Sequence of chain 1.C:
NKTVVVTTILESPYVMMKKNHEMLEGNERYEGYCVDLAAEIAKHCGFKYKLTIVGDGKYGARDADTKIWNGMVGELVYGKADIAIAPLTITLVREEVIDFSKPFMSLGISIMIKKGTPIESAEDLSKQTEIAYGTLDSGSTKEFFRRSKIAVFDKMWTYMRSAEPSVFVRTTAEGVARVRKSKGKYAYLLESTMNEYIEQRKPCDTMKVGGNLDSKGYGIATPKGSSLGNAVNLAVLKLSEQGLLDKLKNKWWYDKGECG

This protein binds this small molecule.
Small molecule (SMILES): N[C@@H](CCC(=O)O)C(=O)O

Binding-site contacts:
Ligand atom OXT contacts residue TYR61 of chain 1.C at 3.6 Å.
Ligand atom CB contacts residue TYR61 of chain 1.C at 3.5 Å (hydrophobic).
Ligand atom N contacts residue GLU193 of chain 1.C at 2.8 Å (salt-bridge).
Ligand atom OE1 contacts residue LEU138 of chain 1.C at 4.0 Å.
Ligand atom C contacts residue SER142 of chain 1.C at 3.4 Å.
Ligand atom O contacts residue SER142 of chain 1.C at 2.8 Å (h-bond).
Ligand atom N contacts residue SER142 of chain 1.C at 4.1 Å.
Ligand atom C contacts residue THR91 of chain 1.C at 3.6 Å.
Ligand atom N contacts residue TYR61 of chain 1.C at 4.0 Å.
Ligand atom OE2 contacts residue THR143 of chain 1.C at 2.7 Å (h-bond).
Ligand atom CG contacts residue LEU138 of chain 1.C at 3.6 Å (hydrophobic).
Ligand atom CD contacts residue GLU193 of chain 1.C at 3.9 Å.
Ligand atom CD contacts residue LEU138 of chain 1.C at 3.9 Å (hydrophobic).
Ligand atom O contacts residue GLY141 of chain 1.C at 3.2 Å.
Ligand atom OE1 contacts residue SER142 of chain 1.C at 3.3 Å (h-bond).
Ligand atom O contacts residue ARG96 of chain 1.C at 2.8 Å (salt-bridge).
Ligand atom C contacts residue TYR61 of chain 1.C at 3.7 Å (hydrophobic).
Ligand atom OE1 contacts residue GLY141 of chain 1.C at 3.7 Å.
Ligand atom OE1 contacts residue THR143 of chain 1.C at 3.1 Å (h-bond).
Ligand atom CA contacts residue SER142 of chain 1.C at 3.3 Å.
Ligand atom CG contacts residue TYR61 of chain 1.C at 4.2 Å (hydrophobic).
Ligand atom CG contacts residue GLU193 of chain 1.C at 3.6 Å.
Ligand atom OXT contacts residue LEU90 of chain 1.C at 3.6 Å.
Ligand atom N contacts residue TYR220 of chain 1.C at 3.7 Å.
Ligand atom CD contacts residue THR143 of chain 1.C at 3.3 Å.
Ligand atom OXT contacts residue PRO89 of chain 1.C at 3.8 Å.
Ligand atom O contacts residue TYR61 of chain 1.C at 3.4 Å.
Ligand atom N contacts residue PRO89 of chain 1.C at 2.8 Å (h-bond).
Ligand atom OXT contacts residue ARG96 of chain 1.C at 2.8 Å (salt-bridge).
Ligand atom CA contacts residue TYR61 of chain 1.C at 4.0 Å (hydrophobic).
Ligand atom CB contacts residue LEU138 of chain 1.C at 3.9 Å (hydrophobic).
Ligand atom CA contacts residue PRO89 of chain 1.C at 4.0 Å (hydrophobic).
Ligand atom N contacts residue THR91 of chain 1.C at 2.9 Å (h-bond).
Ligand atom OXT contacts residue THR91 of chain 1.C at 2.9 Å (h-bond).
Ligand atom OE2 contacts residue GLU193 of chain 1.C at 3.8 Å.
Ligand atom CA contacts residue THR91 of chain 1.C at 3.4 Å.
Ligand atom CA contacts residue GLU193 of chain 1.C at 3.4 Å.
Ligand atom C contacts residue ARG96 of chain 1.C at 3.5 Å.
Ligand atom OXT contacts residue SER142 of chain 1.C at 4.0 Å.
Ligand atom CB contacts residue GLU193 of chain 1.C at 4.0 Å.